Sequence of chain 1.C:
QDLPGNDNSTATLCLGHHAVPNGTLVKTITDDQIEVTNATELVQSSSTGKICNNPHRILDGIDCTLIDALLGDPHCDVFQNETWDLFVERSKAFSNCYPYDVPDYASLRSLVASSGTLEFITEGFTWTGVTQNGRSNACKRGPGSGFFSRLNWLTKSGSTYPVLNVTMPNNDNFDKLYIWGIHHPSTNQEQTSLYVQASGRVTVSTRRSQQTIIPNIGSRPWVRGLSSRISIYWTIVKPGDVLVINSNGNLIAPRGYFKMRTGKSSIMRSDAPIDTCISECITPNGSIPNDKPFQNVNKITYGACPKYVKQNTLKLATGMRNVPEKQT

This small molecule binds to this protein.
Small molecule (SMILES): CC(=O)N[C@@H]1[C@@H](O)[C@H](O)[C@@H](CO)O[C@H]1O

Binding-site contacts:
Ligand atom O6 contacts residue ASN49 of chain 1.D at 4.4 Å.
Ligand atom O6 contacts residue THR318 of chain 1.C at 3.5 Å.
Ligand atom C6 contacts residue LEU52 of chain 1.D at 3.6 Å (hydrophobic).
Ligand atom C5 contacts residue THR40 of chain 1.C at 4.5 Å.
Ligand atom C2 contacts residue ASN38 of chain 1.C at 2.3 Å.
Ligand atom O6 contacts residue LEU52 of chain 1.D at 3.4 Å.
Ligand atom C1 contacts residue THR318 of chain 1.C at 3.5 Å.
Ligand atom C1 contacts residue ASN38 of chain 1.C at 1.4 Å.
Ligand atom C6 contacts residue THR40 of chain 1.C at 4.2 Å.
Ligand atom C7 contacts residue ASN38 of chain 1.C at 3.5 Å.
Ligand atom C5 contacts residue THR318 of chain 1.C at 4.1 Å.
Ligand atom O5 contacts residue ASN38 of chain 1.C at 2.3 Å (h-bond).
Ligand atom C4 contacts residue ASN38 of chain 1.C at 4.2 Å.
Ligand atom C1 contacts residue ALA39 of chain 1.C at 4.2 Å (hydrophobic).
Ligand atom N2 contacts residue ASN38 of chain 1.C at 2.8 Å (h-bond).
Ligand atom O5 contacts residue THR318 of chain 1.C at 2.9 Å (h-bond).
Ligand atom C5 contacts residue ASN38 of chain 1.C at 3.6 Å.
Ligand atom O7 contacts residue ASN38 of chain 1.C at 3.9 Å.
Ligand atom C3 contacts residue ASN38 of chain 1.C at 3.7 Å.
Ligand atom C6 contacts residue THR318 of chain 1.C at 3.8 Å.
Ligand atom O5 contacts residue ALA39 of chain 1.C at 4.2 Å.

Sequence of chain 1.D:
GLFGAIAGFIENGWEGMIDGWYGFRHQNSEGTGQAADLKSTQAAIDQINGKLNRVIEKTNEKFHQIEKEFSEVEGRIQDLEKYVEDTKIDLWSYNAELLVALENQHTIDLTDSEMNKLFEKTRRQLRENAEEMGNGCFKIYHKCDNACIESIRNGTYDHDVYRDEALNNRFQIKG